Sequence of chain 48.C:
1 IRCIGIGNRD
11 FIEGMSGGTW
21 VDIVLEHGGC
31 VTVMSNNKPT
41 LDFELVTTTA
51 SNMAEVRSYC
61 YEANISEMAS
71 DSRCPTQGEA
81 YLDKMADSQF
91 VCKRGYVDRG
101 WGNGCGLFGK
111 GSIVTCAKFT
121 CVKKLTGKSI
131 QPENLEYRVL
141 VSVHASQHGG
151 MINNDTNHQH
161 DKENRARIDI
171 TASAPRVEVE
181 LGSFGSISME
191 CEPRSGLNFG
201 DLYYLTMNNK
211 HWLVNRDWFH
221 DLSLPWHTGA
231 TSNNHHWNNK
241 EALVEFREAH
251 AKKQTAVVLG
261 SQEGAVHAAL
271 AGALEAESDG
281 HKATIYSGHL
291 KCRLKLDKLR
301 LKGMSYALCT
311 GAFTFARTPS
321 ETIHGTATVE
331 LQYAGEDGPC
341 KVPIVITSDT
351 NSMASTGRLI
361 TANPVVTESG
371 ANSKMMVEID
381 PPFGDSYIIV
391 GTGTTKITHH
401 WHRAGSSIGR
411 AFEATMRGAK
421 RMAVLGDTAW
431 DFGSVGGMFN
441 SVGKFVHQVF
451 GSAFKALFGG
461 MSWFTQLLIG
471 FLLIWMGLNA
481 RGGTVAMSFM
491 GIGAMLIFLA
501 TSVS

This small molecule binds to this protein.
Small molecule (SMILES): CC(=O)N[C@H]1[C@H](O[C@H]2[C@H](O)[C@@H](NC(C)=O)CO[C@@H]2CO[C@@H]2O[C@@H](C)[C@@H](O)[C@@H](O)[C@@H]2O)O[C@H](CO)[C@@H](O)[C@@H]1O

Binding-site contacts:
Ligand atom O5 contacts residue THR156 of chain 48.C at 4.1 Å.
Ligand atom C3 contacts residue MET151 of chain 48.C at 4.1 Å (hydrophobic).
Ligand atom C2 contacts residue ASN154 of chain 48.C at 2.4 Å.
Ligand atom N2 contacts residue GLY150 of chain 48.C at 3.5 Å (h-bond).
Ligand atom C8 contacts residue GLY150 of chain 48.C at 3.7 Å.
Ligand atom C6 contacts residue ASP161 of chain 48.C at 3.7 Å.
Ligand atom C5 contacts residue THR156 of chain 48.C at 3.8 Å.
Ligand atom C1 contacts residue ASN154 of chain 48.C at 1.4 Å.
Ligand atom C1 contacts residue GLY150 of chain 48.C at 4.0 Å.
Ligand atom C2 contacts residue GLY150 of chain 48.C at 3.8 Å.
Ligand atom O7 contacts residue HIS148 of chain 48.C at 3.6 Å.
Ligand atom C1 contacts residue THR156 of chain 48.C at 4.3 Å.
Ligand atom C5 contacts residue THR156 of chain 48.C at 4.1 Å.
Ligand atom C1 contacts residue MET151 of chain 48.C at 4.2 Å (hydrophobic).
Ligand atom C4 contacts residue ASN154 of chain 48.C at 4.2 Å.
Ligand atom O6 contacts residue MET151 of chain 48.C at 4.4 Å.
Ligand atom O5 contacts residue ASN157 of chain 48.C at 4.2 Å.
Ligand atom O5 contacts residue THR156 of chain 48.C at 3.8 Å.
Ligand atom C6 contacts residue THR156 of chain 48.C at 3.8 Å.
Ligand atom C7 contacts residue ASN154 of chain 48.C at 3.7 Å.
Ligand atom O7 contacts residue ASN154 of chain 48.C at 4.0 Å.
Ligand atom C6 contacts residue ASN157 of chain 48.C at 3.7 Å.
Ligand atom C7 contacts residue GLY150 of chain 48.C at 3.1 Å.
Ligand atom O7 contacts residue GLY150 of chain 48.C at 2.9 Å (h-bond).
Ligand atom N2 contacts residue ASN154 of chain 48.C at 2.9 Å (h-bond).
Ligand atom C8 contacts residue THR156 of chain 48.C at 4.2 Å.
Ligand atom C6 contacts residue THR156 of chain 48.C at 3.9 Å.
Ligand atom C5 contacts residue MET151 of chain 48.C at 3.8 Å (hydrophobic).
Ligand atom C3 contacts residue ASN154 of chain 48.C at 3.8 Å.
Ligand atom C2 contacts residue MET151 of chain 48.C at 4.3 Å (hydrophobic).
Ligand atom C5 contacts residue ASN154 of chain 48.C at 3.6 Å.
Ligand atom C8 contacts residue ASN157 of chain 48.C at 3.3 Å.
Ligand atom C4 contacts residue MET151 of chain 48.C at 3.9 Å (hydrophobic).
Ligand atom O5 contacts residue MET151 of chain 48.C at 3.9 Å.
Ligand atom O5 contacts residue ASN154 of chain 48.C at 2.3 Å (h-bond).